Sequence of chain 1.M:
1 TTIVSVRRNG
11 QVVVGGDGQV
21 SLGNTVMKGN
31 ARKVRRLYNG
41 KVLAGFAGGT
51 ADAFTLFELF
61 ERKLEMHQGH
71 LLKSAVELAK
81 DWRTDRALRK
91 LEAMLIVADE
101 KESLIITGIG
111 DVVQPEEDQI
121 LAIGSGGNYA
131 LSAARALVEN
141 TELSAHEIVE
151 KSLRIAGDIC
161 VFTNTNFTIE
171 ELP

Binding-site contacts:
Ligand atom O1' contacts residue SER125 of chain 1.R at 3.9 Å.
Ligand atom CD5 contacts residue LYS33 of chain 1.R at 4.0 Å.
Ligand atom C1 contacts residue GLY49 of chain 1.R at 3.9 Å.
Ligand atom CG1 contacts residue MET27 of chain 1.R at 3.7 Å (hydrophobic).
Ligand atom CD1 contacts residue LEU22 of chain 1.R at 3.8 Å (hydrophobic).
Ligand atom CD6 contacts residue GLY49 of chain 1.R at 3.7 Å.
Ligand atom CA3 contacts residue THR1 of chain 1.R at 2.4 Å.
Ligand atom CS contacts residue GLY48 of chain 1.R at 4.0 Å.
Ligand atom C2 contacts residue GLY49 of chain 1.R at 4.0 Å.
Ligand atom CB3 contacts residue THR1 of chain 1.R at 2.7 Å.
Ligand atom N3 contacts residue GLY49 of chain 1.R at 3.2 Å (h-bond).
Ligand atom C1' contacts residue GLY124 of chain 1.R at 3.7 Å.
Ligand atom C2' contacts residue THR1 of chain 1.R at 2.6 Å.
Ligand atom CD2 contacts residue MET27 of chain 1.R at 3.6 Å (hydrophobic).
Ligand atom C1' contacts residue SER125 of chain 1.R at 2.9 Å.
Ligand atom CB1 contacts residue THR50 of chain 1.R at 3.6 Å.
Ligand atom CB2 contacts residue GLY49 of chain 1.R at 3.9 Å.
Ligand atom CD6 contacts residue THR50 of chain 1.R at 2.9 Å.
Ligand atom S contacts residue THR1 of chain 1.R at 2.8 Å (h-bond).
Ligand atom C1' contacts residue THR1 of chain 1.R at 3.1 Å.
Ligand atom O2 contacts residue VAL20 of chain 1.R at 3.7 Å.
Ligand atom O2 contacts residue GLN19 of chain 1.R at 3.9 Å.
Ligand atom N2 contacts residue SER21 of chain 1.R at 2.8 Å (h-bond).
Ligand atom CD3 contacts residue SER21 of chain 1.R at 3.5 Å.
Ligand atom CA2 contacts residue SER21 of chain 1.R at 3.8 Å.
Ligand atom O1 contacts residue GLY49 of chain 1.R at 3.0 Å.
Ligand atom O1 contacts residue THR50 of chain 1.R at 3.6 Å.
Ligand atom C1 contacts residue SER21 of chain 1.R at 3.6 Å.
Ligand atom CD2 contacts residue ASP111 of chain 1.M at 3.2 Å.
Ligand atom O1' contacts residue THR1 of chain 1.R at 2.4 Å (h-bond).
Ligand atom O2 contacts residue SER21 of chain 1.R at 3.0 Å (h-bond).
Ligand atom C2' contacts residue GLY48 of chain 1.R at 3.3 Å.
Ligand atom CD1 contacts residue MET27 of chain 1.R at 3.5 Å (hydrophobic).
Ligand atom CS contacts residue THR1 of chain 1.R at 1.3 Å.
Ligand atom CD2 contacts residue THR50 of chain 1.R at 3.9 Å.
Ligand atom CG1 contacts residue VAL20 of chain 1.R at 3.9 Å (hydrophobic).
Ligand atom CD5 contacts residue VAL20 of chain 1.R at 3.6 Å (hydrophobic).
Ligand atom N3 contacts residue THR1 of chain 1.R at 3.7 Å.
Ligand atom CA1 contacts residue SER21 of chain 1.R at 3.6 Å.
Ligand atom CA2 contacts residue GLY49 of chain 1.R at 3.3 Å.

Sequence of chain 1.R:
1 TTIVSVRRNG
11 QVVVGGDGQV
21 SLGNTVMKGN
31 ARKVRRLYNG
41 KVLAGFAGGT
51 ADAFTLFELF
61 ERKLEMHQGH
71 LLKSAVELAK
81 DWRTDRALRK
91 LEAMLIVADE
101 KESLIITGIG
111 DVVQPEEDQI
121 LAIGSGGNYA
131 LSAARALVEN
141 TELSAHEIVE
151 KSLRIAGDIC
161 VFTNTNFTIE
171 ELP

This protein binds this small molecule.
Small molecule (SMILES): CC(C)C[C@@H](C=CS(C)(=O)=O)NC(=O)[C@H](CC(C)C)NC(=O)[C@H](CC(C)C)NC(=O)Cc1cc(I)c(O)c([N+](=O)[O-])c1